This small molecule binds to this protein.
Small molecule (SMILES): CC(C)[C@H](N)C(=O)O

Sequence of chain 3.B:
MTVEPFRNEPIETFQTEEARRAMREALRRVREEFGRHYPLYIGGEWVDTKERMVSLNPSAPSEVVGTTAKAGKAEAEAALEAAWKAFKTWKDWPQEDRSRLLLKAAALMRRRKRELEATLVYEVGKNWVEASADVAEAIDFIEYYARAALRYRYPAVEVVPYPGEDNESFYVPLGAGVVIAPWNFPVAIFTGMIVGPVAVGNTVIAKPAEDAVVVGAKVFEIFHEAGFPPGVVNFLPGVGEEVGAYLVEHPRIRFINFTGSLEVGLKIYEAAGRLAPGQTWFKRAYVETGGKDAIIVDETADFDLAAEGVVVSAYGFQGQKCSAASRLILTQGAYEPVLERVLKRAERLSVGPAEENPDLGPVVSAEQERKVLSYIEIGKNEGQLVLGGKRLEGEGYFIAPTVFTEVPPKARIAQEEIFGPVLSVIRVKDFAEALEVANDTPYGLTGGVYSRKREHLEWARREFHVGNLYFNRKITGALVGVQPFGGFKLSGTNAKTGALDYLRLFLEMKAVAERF

Binding-site contacts:
Ligand atom CG2 contacts residue PHE485 of chain 3.B at 3.6 Å (hydrophobic).
Ligand atom O contacts residue GLY477 of chain 3.B at 3.2 Å (h-bond).
Ligand atom CG1 contacts residue GLU137 of chain 3.B at 3.2 Å.
Ligand atom CA contacts residue ALA478 of chain 3.B at 4.1 Å (hydrophobic).
Ligand atom CB contacts residue PHE185 of chain 3.B at 3.6 Å (hydrophobic).
Ligand atom N contacts residue ALA478 of chain 3.B at 3.1 Å (h-bond).
Ligand atom CA contacts residue GLY477 of chain 3.B at 4.2 Å.
Ligand atom CG2 contacts residue ILE189 of chain 3.B at 4.5 Å (hydrophobic).
Ligand atom CG1 contacts residue ILE189 of chain 3.B at 3.9 Å (hydrophobic).
Ligand atom O contacts residue PHE485 of chain 3.B at 3.7 Å.
Ligand atom OXT contacts residue ALA478 of chain 3.B at 4.2 Å.
Ligand atom OXT contacts residue THR476 of chain 3.B at 3.9 Å.
Ligand atom OXT contacts residue GLY477 of chain 3.B at 2.9 Å (h-bond).
Ligand atom O contacts residue ALA478 of chain 3.B at 3.0 Å (h-bond).
Ligand atom OXT contacts residue PHE185 of chain 3.B at 4.2 Å.
Ligand atom C contacts residue THR476 of chain 3.B at 4.2 Å.
Ligand atom CG2 contacts residue CYS322 of chain 3.B at 3.7 Å (hydrophobic).
Ligand atom CG2 contacts residue PHE185 of chain 3.B at 4.5 Å (hydrophobic).
Ligand atom OXT contacts residue SER323 of chain 3.B at 2.7 Å (h-bond).
Ligand atom O contacts residue SER323 of chain 3.B at 3.7 Å.
Ligand atom C contacts residue ALA478 of chain 3.B at 3.5 Å (hydrophobic).
Ligand atom CB contacts residue GLU137 of chain 3.B at 4.1 Å.
Ligand atom N contacts residue GLU137 of chain 3.B at 3.0 Å (salt-bridge).
Ligand atom CA contacts residue GLU137 of chain 3.B at 3.6 Å.
Ligand atom OXT contacts residue LYS321 of chain 3.B at 4.3 Å.
Ligand atom N contacts residue GLY477 of chain 3.B at 4.3 Å.
Ligand atom C contacts residue GLY477 of chain 3.B at 3.2 Å.
Ligand atom CG1 contacts residue PHE185 of chain 3.B at 3.5 Å (hydrophobic).
Ligand atom C contacts residue SER323 of chain 3.B at 3.5 Å.
Ligand atom O contacts residue THR476 of chain 3.B at 4.0 Å.
Ligand atom CA contacts residue PHE185 of chain 3.B at 4.2 Å (hydrophobic).